This small molecule binds to this protein.
Small molecule (SMILES): O=C(O)[C@@H]1O[C@H](O[C@H]2[C@@H](OS(=O)(=O)O)O[C@@H](O)[C@H](NS(=O)(=O)O)[C@H]2O)[C@@H](OS(=O)(=O)O)[C@H](O)[C@@H]1O

Sequence of chain 22.D:
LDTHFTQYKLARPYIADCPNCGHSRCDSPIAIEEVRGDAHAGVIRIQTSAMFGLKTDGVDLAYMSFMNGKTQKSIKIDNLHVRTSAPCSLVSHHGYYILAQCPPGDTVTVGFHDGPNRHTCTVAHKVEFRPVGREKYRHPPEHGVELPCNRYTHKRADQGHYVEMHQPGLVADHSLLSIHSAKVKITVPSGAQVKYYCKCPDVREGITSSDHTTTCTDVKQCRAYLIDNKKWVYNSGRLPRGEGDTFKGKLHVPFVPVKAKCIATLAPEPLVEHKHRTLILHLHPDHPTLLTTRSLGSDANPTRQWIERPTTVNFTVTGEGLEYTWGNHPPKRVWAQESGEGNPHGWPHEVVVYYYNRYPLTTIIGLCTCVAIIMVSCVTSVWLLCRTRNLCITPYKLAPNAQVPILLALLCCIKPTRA

Binding-site contacts:
Ligand atom C6 contacts residue HIS155 of chain 22.D at 3.4 Å.
Ligand atom O6B contacts residue ARG157 of chain 22.D at 3.3 Å (salt-bridge).
Ligand atom C6 contacts residue HIS94 of chain 22.D at 3.9 Å.
Ligand atom C3 contacts residue ARG157 of chain 22.D at 3.7 Å.
Ligand atom O5 contacts residue LYS156 of chain 22.D at 3.4 Å.
Ligand atom OAH contacts residue ASP3 of chain 22.D at 4.0 Å.
Ligand atom OAF contacts residue THR4 of chain 22.D at 2.9 Å (h-bond).
Ligand atom SAG contacts residue ARG157 of chain 22.D at 3.6 Å (salt-bridge).
Ligand atom O6B contacts residue HIS94 of chain 22.D at 4.0 Å.
Ligand atom O4 contacts residue LYS156 of chain 22.D at 3.5 Å.
Ligand atom O6A contacts residue HIS94 of chain 22.D at 3.2 Å (h-bond).
Ligand atom C3 contacts residue ALA158 of chain 22.D at 4.0 Å (hydrophobic).
Ligand atom C5 contacts residue HIS155 of chain 22.D at 4.0 Å.
Ligand atom C3 contacts residue LYS156 of chain 22.D at 4.0 Å.
Ligand atom O4 contacts residue SER93 of chain 22.D at 3.0 Å (h-bond).
Ligand atom OAH contacts residue ARG157 of chain 22.D at 3.1 Å (salt-bridge).
Ligand atom OBI contacts residue LYS156 of chain 22.D at 4.0 Å.
Ligand atom C4 contacts residue LYS156 of chain 22.D at 4.0 Å.
Ligand atom O6B contacts residue LEU62 of chain 22.D at 4.0 Å.
Ligand atom OAF contacts residue ALA158 of chain 22.D at 3.3 Å.
Ligand atom C5 contacts residue LEU62 of chain 22.D at 3.8 Å (hydrophobic).
Ligand atom OAF contacts residue ARG157 of chain 22.D at 2.8 Å (salt-bridge).
Ligand atom OAH contacts residue THR4 of chain 22.D at 3.7 Å.
Ligand atom O6A contacts residue SER93 of chain 22.D at 3.2 Å.
Ligand atom SAG contacts residue THR4 of chain 22.D at 3.9 Å.
Ligand atom O6A contacts residue HIS155 of chain 22.D at 3.8 Å.
Ligand atom O5B contacts residue LYS156 of chain 22.D at 3.3 Å.
Ligand atom O3 contacts residue ALA158 of chain 22.D at 3.0 Å (h-bond).
Ligand atom C6 contacts residue LEU62 of chain 22.D at 3.5 Å (hydrophobic).
Ligand atom O3 contacts residue LYS156 of chain 22.D at 3.0 Å.
Ligand atom O5 contacts residue HIS155 of chain 22.D at 3.6 Å.
Ligand atom O6B contacts residue HIS155 of chain 22.D at 3.3 Å (h-bond).
Ligand atom O6A contacts residue LEU62 of chain 22.D at 3.4 Å.
Ligand atom C6 contacts residue SER93 of chain 22.D at 4.0 Å.
Ligand atom O5 contacts residue ARG157 of chain 22.D at 3.8 Å.
Ligand atom O4 contacts residue HIS155 of chain 22.D at 3.5 Å (h-bond).
Ligand atom O3 contacts residue ARG157 of chain 22.D at 3.3 Å (salt-bridge).
Ligand atom OAH contacts residue LEU2 of chain 22.D at 2.8 Å (h-bond).
Ligand atom C2 contacts residue ALA158 of chain 22.D at 3.7 Å (hydrophobic).
Ligand atom O6B contacts residue LYS156 of chain 22.D at 3.3 Å.